Binding-site contacts:
Ligand atom O1B contacts residue MG1 of chain 1.V at 2.5 Å.
Ligand atom N3 contacts residue LYS198 of chain 1.F at 2.9 Å (salt-bridge).
Ligand atom N6 contacts residue ILE148 of chain 1.F at 3.7 Å.
Ligand atom O2' contacts residue LYS198 of chain 1.F at 3.3 Å.
Ligand atom N1 contacts residue LEU186 of chain 1.F at 2.9 Å (h-bond).
Ligand atom C3B contacts residue ASN242 of chain 1.F at 2.9 Å.
Ligand atom PB contacts residue MG1 of chain 1.V at 3.7 Å.
Ligand atom N3 contacts residue TYR185 of chain 1.F at 3.6 Å.
Ligand atom O1G contacts residue ARG222 of chain 1.F at 3.3 Å (salt-bridge).
Ligand atom C6 contacts residue LYS184 of chain 1.F at 3.6 Å.
Ligand atom C2 contacts residue TYR185 of chain 1.F at 3.6 Å (hydrophobic).
Ligand atom C5' contacts residue ASN242 of chain 1.F at 3.3 Å.
Ligand atom O3G contacts residue ASN333 of chain 1.F at 2.7 Å (h-bond).
Ligand atom O2' contacts residue THR241 of chain 1.F at 3.6 Å.
Ligand atom N6 contacts residue GLN183 of chain 1.F at 3.0 Å (h-bond).
Ligand atom C2 contacts residue LYS198 of chain 1.F at 3.5 Å.
Ligand atom C8 contacts residue LYS150 of chain 1.F at 3.2 Å.
Ligand atom O2G contacts residue ASN333 of chain 1.F at 3.7 Å.
Ligand atom O1B contacts residue GLU331 of chain 1.F at 2.7 Å (salt-bridge).
Ligand atom C3' contacts residue THR241 of chain 1.F at 3.5 Å.
Ligand atom PG contacts residue ASP318 of chain 1.F at 3.3 Å.
Ligand atom O2A contacts residue LYS74 of chain 1.F at 3.3 Å.
Ligand atom O1B contacts residue LYS74 of chain 1.F at 3.2 Å (salt-bridge).
Ligand atom O2G contacts residue GLU331 of chain 1.F at 3.4 Å (salt-bridge).
Ligand atom C2 contacts residue LEU186 of chain 1.F at 3.4 Å (hydrophobic).
Ligand atom N7 contacts residue ILE148 of chain 1.F at 3.8 Å.
Ligand atom O2G contacts residue ASP318 of chain 1.F at 1.9 Å (salt-bridge).
Ligand atom O1G contacts residue ARG202 of chain 1.F at 3.8 Å.
Ligand atom N7 contacts residue GLN183 of chain 1.F at 3.1 Å (h-bond).
Ligand atom PG contacts residue GLU331 of chain 1.F at 3.5 Å.
Ligand atom N7 contacts residue LYS150 of chain 1.F at 2.7 Å (salt-bridge).
Ligand atom O3G contacts residue GLU331 of chain 1.F at 2.4 Å (salt-bridge).
Ligand atom O3' contacts residue THR241 of chain 1.F at 2.0 Å (h-bond).
Ligand atom C5 contacts residue GLN183 of chain 1.F at 3.7 Å.
Ligand atom N1 contacts residue TYR185 of chain 1.F at 3.5 Å.
Ligand atom O2A contacts residue LYS150 of chain 1.F at 3.1 Å.
Ligand atom O2' contacts residue HIS239 of chain 1.F at 3.5 Å (h-bond).
Ligand atom O3G contacts residue MG1 of chain 1.V at 2.6 Å.
Ligand atom C8 contacts residue ILE148 of chain 1.F at 3.7 Å (hydrophobic).
Ligand atom N6 contacts residue LYS184 of chain 1.F at 2.6 Å (salt-bridge).

Sequence of chain 1.F:
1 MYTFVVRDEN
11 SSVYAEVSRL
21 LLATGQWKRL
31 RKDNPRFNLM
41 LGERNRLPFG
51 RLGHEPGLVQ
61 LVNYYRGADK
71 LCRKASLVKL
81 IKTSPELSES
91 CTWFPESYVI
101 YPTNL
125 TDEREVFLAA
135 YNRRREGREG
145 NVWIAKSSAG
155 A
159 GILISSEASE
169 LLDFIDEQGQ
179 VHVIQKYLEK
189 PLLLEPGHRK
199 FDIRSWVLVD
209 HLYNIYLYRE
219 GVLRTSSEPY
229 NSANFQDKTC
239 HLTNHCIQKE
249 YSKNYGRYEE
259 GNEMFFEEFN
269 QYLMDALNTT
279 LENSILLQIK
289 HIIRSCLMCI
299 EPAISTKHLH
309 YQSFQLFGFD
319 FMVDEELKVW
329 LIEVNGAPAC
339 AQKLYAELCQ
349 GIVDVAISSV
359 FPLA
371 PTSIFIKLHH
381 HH

A protein and the small-molecule ligand that binds it are described below.
Small molecule (SMILES): Nc1ncnc2c1ncn2[C@@H]1O[C@H](CO[P](=O)(O)O[P](=O)(O)CP(=O)(O)O)[C@@H](O)[C@H]1O